Sequence of chain 1.I:
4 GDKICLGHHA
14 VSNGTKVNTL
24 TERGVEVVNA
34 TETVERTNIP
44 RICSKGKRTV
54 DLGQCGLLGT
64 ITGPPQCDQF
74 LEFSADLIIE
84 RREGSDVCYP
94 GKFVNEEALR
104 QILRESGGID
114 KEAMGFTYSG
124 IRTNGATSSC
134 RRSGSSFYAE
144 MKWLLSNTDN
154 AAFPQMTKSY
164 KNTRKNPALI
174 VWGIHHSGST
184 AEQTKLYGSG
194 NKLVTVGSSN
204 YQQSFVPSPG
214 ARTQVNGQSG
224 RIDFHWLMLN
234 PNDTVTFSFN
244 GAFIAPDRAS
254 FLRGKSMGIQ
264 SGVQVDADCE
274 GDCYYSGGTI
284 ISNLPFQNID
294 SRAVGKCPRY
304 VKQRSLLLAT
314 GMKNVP

Binding-site contacts:
Ligand atom O5 contacts residue ASN82 of chain 1.J at 2.4 Å (h-bond).
Ligand atom O3 contacts residue GLU72 of chain 1.J at 4.1 Å.
Ligand atom C8 contacts residue ASN79 of chain 1.J at 3.0 Å.
Ligand atom O7 contacts residue ASN79 of chain 1.J at 3.3 Å (h-bond).
Ligand atom C8 contacts residue GLY78 of chain 1.J at 4.3 Å.
Ligand atom C8 contacts residue LYS75 of chain 1.J at 3.9 Å.
Ligand atom C7 contacts residue ASN82 of chain 1.J at 3.5 Å.
Ligand atom O6 contacts residue ARG295 of chain 1.I at 4.2 Å.
Ligand atom C1 contacts residue ASN82 of chain 1.J at 1.5 Å.
Ligand atom C7 contacts residue GLU72 of chain 1.J at 4.2 Å.
Ligand atom C8 contacts residue GLU72 of chain 1.J at 3.6 Å.
Ligand atom N2 contacts residue GLU72 of chain 1.J at 3.9 Å.
Ligand atom C3 contacts residue ASN82 of chain 1.J at 3.9 Å.
Ligand atom O7 contacts residue ASN82 of chain 1.J at 3.6 Å.
Ligand atom C4 contacts residue ASN82 of chain 1.J at 4.3 Å.
Ligand atom C5 contacts residue ASN82 of chain 1.J at 3.7 Å.
Ligand atom C7 contacts residue ASN79 of chain 1.J at 3.5 Å.
Ligand atom N2 contacts residue ASN82 of chain 1.J at 3.1 Å (h-bond).
Ligand atom C2 contacts residue ASN82 of chain 1.J at 2.6 Å.

The small molecule below binds the protein below.
Small molecule (SMILES): CC(=O)N[C@@H]1[C@@H](O)[C@H](O)[C@@H](CO)O[C@H]1O

Sequence of chain 1.J:
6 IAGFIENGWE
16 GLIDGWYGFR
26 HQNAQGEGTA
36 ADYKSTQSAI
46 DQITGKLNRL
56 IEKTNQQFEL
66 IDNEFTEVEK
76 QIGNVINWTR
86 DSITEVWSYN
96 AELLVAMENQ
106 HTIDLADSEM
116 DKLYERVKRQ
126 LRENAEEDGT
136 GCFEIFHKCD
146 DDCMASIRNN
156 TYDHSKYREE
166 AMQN